Binding-site contacts:
Ligand atom C12 contacts residue GLY89 of chain 2.A at 3.7 Å.
Ligand atom O7 contacts residue VAL178 of chain 2.A at 3.7 Å.
Ligand atom C25 contacts residue MET90 of chain 2.A at 3.8 Å (hydrophobic).
Ligand atom C18 contacts residue ASN43 of chain 2.A at 3.7 Å.
Ligand atom C9 contacts residue ALA47 of chain 2.A at 3.7 Å (hydrophobic).
Ligand atom C2 contacts residue SER44 of chain 2.A at 3.8 Å.
Ligand atom N11 contacts residue GLY89 of chain 2.A at 2.7 Å (h-bond).
Ligand atom O22 contacts residue ASN43 of chain 2.A at 3.7 Å.
Ligand atom O20 contacts residue ILE88 of chain 2.A at 3.7 Å.
Ligand atom N10 contacts residue GLY89 of chain 2.A at 3.6 Å (h-bond).
Ligand atom N11 contacts residue ILE88 of chain 2.A at 3.5 Å.
Ligand atom N10 contacts residue THR176 of chain 2.A at 3.5 Å (h-bond).
Ligand atom S21 contacts residue ASN43 of chain 2.A at 3.6 Å (h-bond).
Ligand atom O23 contacts residue ASN43 of chain 2.A at 2.8 Å (h-bond).
Ligand atom N11 contacts residue MET90 of chain 2.A at 3.5 Å.
Ligand atom O20 contacts residue LYS50 of chain 2.A at 3.0 Å (salt-bridge).
Ligand atom O8 contacts residue ASP85 of chain 2.A at 2.6 Å (salt-bridge).
Ligand atom C28 contacts residue VAL178 of chain 2.A at 3.4 Å (hydrophobic).
Ligand atom O23 contacts residue LEU40 of chain 2.A at 3.7 Å.
Ligand atom C26 contacts residue ASN98 of chain 2.A at 3.6 Å.
Ligand atom N10 contacts residue MET90 of chain 2.A at 3.6 Å.
Ligand atom C19 contacts residue ASN43 of chain 2.A at 3.3 Å.
Ligand atom F29 contacts residue MET90 of chain 2.A at 3.6 Å.
Ligand atom C27 contacts residue ASN98 of chain 2.A at 3.5 Å.
Ligand atom C28 contacts residue PHE130 of chain 2.A at 3.3 Å (hydrophobic).
Ligand atom C1 contacts residue ASN43 of chain 2.A at 3.7 Å.
Ligand atom C2 contacts residue ASP85 of chain 2.A at 3.4 Å.
Ligand atom N10 contacts residue ALA47 of chain 2.A at 3.5 Å.
Ligand atom C6 contacts residue ASN43 of chain 2.A at 3.8 Å.
Ligand atom O8 contacts residue THR176 of chain 2.A at 3.7 Å.
Ligand atom O8 contacts residue ALA47 of chain 2.A at 3.2 Å.
Ligand atom O22 contacts residue ASN98 of chain 2.A at 3.7 Å.
Ligand atom O8 contacts residue SER44 of chain 2.A at 3.8 Å.
Ligand atom C27 contacts residue TRP154 of chain 2.A at 3.8 Å (hydrophobic).
Ligand atom N24 contacts residue PHE130 of chain 2.A at 3.5 Å.
Ligand atom O23 contacts residue PHE130 of chain 2.A at 3.3 Å.
Ligand atom C28 contacts residue VAL142 of chain 2.A at 3.6 Å (hydrophobic).
Ligand atom C26 contacts residue PHE130 of chain 2.A at 3.8 Å (hydrophobic).
Ligand atom C3 contacts residue ASP85 of chain 2.A at 3.5 Å.
Ligand atom N11 contacts residue ALA47 of chain 2.A at 3.7 Å.

This protein binds this small molecule.
Small molecule (SMILES): CCCN(C)S(=O)(=O)c1cc(-c2n[nH]c(=O)n2-c2ccccc2F)c(O)cc1O

Sequence of chain 2.A:
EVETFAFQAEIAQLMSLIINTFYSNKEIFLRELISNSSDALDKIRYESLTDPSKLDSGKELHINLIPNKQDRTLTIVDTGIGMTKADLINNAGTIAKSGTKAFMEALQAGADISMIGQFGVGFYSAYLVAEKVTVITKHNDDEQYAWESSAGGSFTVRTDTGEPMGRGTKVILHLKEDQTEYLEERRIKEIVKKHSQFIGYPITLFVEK